The small molecule below binds the protein below.
Small molecule (SMILES): CC(=O)N[C@H]1[C@H](O[C@H]2[C@H](O)[C@@H](NC(C)=O)CO[C@@H]2CO)O[C@H](CO)[C@@H](O[C@@H]2O[C@H](CO)[C@@H](O)[C@H](O)[C@@H]2O)[C@@H]1O

Sequence of chain 1.A:
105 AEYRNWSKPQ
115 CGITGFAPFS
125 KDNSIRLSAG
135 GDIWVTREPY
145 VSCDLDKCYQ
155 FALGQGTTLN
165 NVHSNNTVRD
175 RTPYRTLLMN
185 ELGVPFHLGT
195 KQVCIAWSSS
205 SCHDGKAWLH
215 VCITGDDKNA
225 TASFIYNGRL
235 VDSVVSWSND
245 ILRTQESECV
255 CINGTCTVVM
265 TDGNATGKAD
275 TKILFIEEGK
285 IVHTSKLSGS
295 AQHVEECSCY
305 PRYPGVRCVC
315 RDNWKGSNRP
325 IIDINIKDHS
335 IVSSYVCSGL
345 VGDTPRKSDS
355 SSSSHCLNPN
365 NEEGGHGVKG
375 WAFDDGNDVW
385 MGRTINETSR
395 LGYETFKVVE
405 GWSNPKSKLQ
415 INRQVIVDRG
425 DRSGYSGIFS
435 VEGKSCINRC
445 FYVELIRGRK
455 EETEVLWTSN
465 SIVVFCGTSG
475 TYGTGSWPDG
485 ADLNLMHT

Binding-site contacts:
Ligand atom C8 contacts residue LEU460 of chain 1.A at 3.9 Å (hydrophobic).
Ligand atom C7 contacts residue LEU460 of chain 1.A at 4.0 Å (hydrophobic).
Ligand atom O7 contacts residue ASN169 of chain 1.A at 3.0 Å (h-bond).
Ligand atom N2 contacts residue ASN169 of chain 1.A at 3.1 Å (h-bond).
Ligand atom C6 contacts residue ASN170 of chain 1.A at 3.5 Å.
Ligand atom C3 contacts residue ASN169 of chain 1.A at 3.8 Å.
Ligand atom C1 contacts residue LEU460 of chain 1.A at 4.5 Å (hydrophobic).
Ligand atom C5 contacts residue ASN170 of chain 1.A at 3.7 Å.
Ligand atom C4 contacts residue ASN169 of chain 1.A at 4.2 Å.
Ligand atom O5 contacts residue ASN169 of chain 1.A at 2.3 Å (h-bond).
Ligand atom C1 contacts residue ASN169 of chain 1.A at 1.4 Å.
Ligand atom C2 contacts residue ASN169 of chain 1.A at 2.5 Å.
Ligand atom C1 contacts residue ASN170 of chain 1.A at 3.9 Å.
Ligand atom C5 contacts residue ASN169 of chain 1.A at 3.6 Å.
Ligand atom O5 contacts residue ASN170 of chain 1.A at 2.9 Å (h-bond).
Ligand atom N2 contacts residue LEU460 of chain 1.A at 4.2 Å.
Ligand atom O6 contacts residue ASN170 of chain 1.A at 3.2 Å (h-bond).
Ligand atom C7 contacts residue ASN169 of chain 1.A at 3.3 Å.